This protein binds this small molecule.
Small molecule (SMILES): CC(=O)N[C@@H]1[C@@H](O)[C@H](O)[C@@H](CO)O[C@H]1O

Binding-site contacts:
Ligand atom C3 contacts residue ASN192 of chain 1.A at 4.0 Å.
Ligand atom C5 contacts residue ASN192 of chain 1.A at 3.7 Å.
Ligand atom C7 contacts residue ASN192 of chain 1.A at 4.3 Å.
Ligand atom C2 contacts residue ASN192 of chain 1.A at 2.6 Å.
Ligand atom O5 contacts residue ASN192 of chain 1.A at 2.5 Å (h-bond).
Ligand atom C4 contacts residue ASN192 of chain 1.A at 4.4 Å.
Ligand atom C1 contacts residue ASN192 of chain 1.A at 1.6 Å.
Ligand atom N2 contacts residue ASN192 of chain 1.A at 3.1 Å (h-bond).

Sequence of chain 1.A:
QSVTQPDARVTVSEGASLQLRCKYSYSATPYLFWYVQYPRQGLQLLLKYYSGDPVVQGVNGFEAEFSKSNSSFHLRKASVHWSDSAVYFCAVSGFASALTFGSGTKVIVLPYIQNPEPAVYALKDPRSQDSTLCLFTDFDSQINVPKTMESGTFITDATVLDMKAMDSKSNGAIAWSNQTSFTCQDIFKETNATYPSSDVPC